Binding-site contacts:
Ligand atom C6 contacts residue GLU196 of chain 4.A at 3.6 Å.
Ligand atom O7 contacts residue ASP69 of chain 4.A at 3.7 Å.
Ligand atom C4 contacts residue TYR323 of chain 4.A at 3.8 Å (hydrophobic).
Ligand atom C1 contacts residue ARG289 of chain 4.A at 3.5 Å.
Ligand atom O4 contacts residue GLU37 of chain 4.A at 3.5 Å (salt-bridge).
Ligand atom C3 contacts residue ASP69 of chain 4.A at 3.1 Å.
Ligand atom O6 contacts residue GLU196 of chain 4.A at 3.5 Å (salt-bridge).
Ligand atom O10 contacts residue ARG70 of chain 4.A at 2.7 Å (salt-bridge).
Ligand atom O1A contacts residue ARG211 of chain 4.A at 3.5 Å (salt-bridge).
Ligand atom C11 contacts residue ARG70 of chain 4.A at 3.7 Å.
Ligand atom C6 contacts residue TYR323 of chain 4.A at 3.9 Å (hydrophobic).
Ligand atom O6 contacts residue ARG211 of chain 4.A at 3.6 Å.
Ligand atom O4 contacts residue ASP69 of chain 4.A at 3.7 Å.
Ligand atom C5 contacts residue ASP69 of chain 4.A at 3.2 Å.
Ligand atom C3 contacts residue TYR323 of chain 4.A at 3.5 Å (hydrophobic).
Ligand atom O1B contacts residue TYR323 of chain 4.A at 3.4 Å (h-bond).
Ligand atom C3 contacts residue GLU37 of chain 4.A at 3.8 Å.
Ligand atom O9 contacts residue GLU195 of chain 4.A at 3.0 Å (salt-bridge).
Ligand atom O1B contacts residue ARG36 of chain 4.A at 2.9 Å (salt-bridge).
Ligand atom O8 contacts residue GLU195 of chain 4.A at 2.8 Å (salt-bridge).
Ligand atom O8 contacts residue GLU196 of chain 4.A at 3.6 Å (salt-bridge).
Ligand atom O6 contacts residue TYR323 of chain 4.A at 2.9 Å (h-bond).
Ligand atom O8 contacts residue ARG211 of chain 4.A at 3.7 Å.
Ligand atom O1A contacts residue ARG289 of chain 4.A at 2.8 Å (salt-bridge).
Ligand atom O1B contacts residue ARG289 of chain 4.A at 3.0 Å (salt-bridge).
Ligand atom C9 contacts residue ALA165 of chain 4.A at 3.8 Å (hydrophobic).
Ligand atom C1 contacts residue TYR323 of chain 4.A at 3.1 Å (hydrophobic).
Ligand atom C2 contacts residue ASP69 of chain 4.A at 3.8 Å.
Ligand atom C8 contacts residue ARG211 of chain 4.A at 3.5 Å.
Ligand atom C11 contacts residue ILE141 of chain 4.A at 3.5 Å (hydrophobic).
Ligand atom C11 contacts residue TRP97 of chain 4.A at 3.8 Å (hydrophobic).
Ligand atom O9 contacts residue ALA165 of chain 4.A at 3.0 Å.
Ligand atom C4 contacts residue ASP69 of chain 4.A at 3.5 Å.
Ligand atom C10 contacts residue ARG70 of chain 4.A at 3.6 Å.
Ligand atom C9 contacts residue GLU195 of chain 4.A at 3.5 Å.
Ligand atom C8 contacts residue GLU195 of chain 4.A at 3.6 Å.
Ligand atom O10 contacts residue ASP69 of chain 4.A at 3.3 Å.
Ligand atom C2 contacts residue TYR323 of chain 4.A at 2.9 Å (hydrophobic).
Ligand atom O1A contacts residue TYR323 of chain 4.A at 3.4 Å (h-bond).
Ligand atom C9 contacts residue ASN213 of chain 4.A at 3.8 Å.

Sequence of chain 4.A:
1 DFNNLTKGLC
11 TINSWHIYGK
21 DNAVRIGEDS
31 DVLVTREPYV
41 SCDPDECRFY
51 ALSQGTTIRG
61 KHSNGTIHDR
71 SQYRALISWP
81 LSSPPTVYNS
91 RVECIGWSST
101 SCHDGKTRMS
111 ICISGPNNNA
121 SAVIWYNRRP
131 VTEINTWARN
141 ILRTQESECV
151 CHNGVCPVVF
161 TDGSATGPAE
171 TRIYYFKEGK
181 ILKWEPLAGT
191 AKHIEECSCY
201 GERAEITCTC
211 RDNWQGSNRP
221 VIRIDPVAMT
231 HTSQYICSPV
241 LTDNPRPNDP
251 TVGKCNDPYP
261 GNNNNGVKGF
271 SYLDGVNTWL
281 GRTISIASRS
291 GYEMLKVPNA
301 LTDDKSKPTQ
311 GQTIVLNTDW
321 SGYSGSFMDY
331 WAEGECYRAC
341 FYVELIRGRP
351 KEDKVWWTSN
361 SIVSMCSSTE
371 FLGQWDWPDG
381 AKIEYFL

This small molecule binds to this protein.
Small molecule (SMILES): CC(=O)N[C@H]1[C@H]([C@H](O)[C@H](O)CO)OC(C(=O)O)=C[C@@H]1O